The small molecule below binds the protein below.
Small molecule (SMILES): CC(=O)N[C@@H]1[C@@H](O)[C@H](O)[C@@H](CO)O[C@H]1O

Binding-site contacts:
Ligand atom C7 contacts residue ASN127 of chain 3.A at 3.5 Å.
Ligand atom C5 contacts residue ASN127 of chain 3.A at 3.6 Å.
Ligand atom C3 contacts residue ASN127 of chain 3.A at 3.8 Å.
Ligand atom C8 contacts residue GLN126 of chain 3.A at 3.9 Å.
Ligand atom O7 contacts residue ASN127 of chain 3.A at 3.5 Å (h-bond).
Ligand atom C6 contacts residue ARG249 of chain 3.A at 3.8 Å.
Ligand atom C4 contacts residue ASN127 of chain 3.A at 4.2 Å.
Ligand atom C1 contacts residue ARG249 of chain 3.A at 4.3 Å.
Ligand atom C7 contacts residue GLN126 of chain 3.A at 4.2 Å.
Ligand atom C5 contacts residue ARG249 of chain 3.A at 3.9 Å.
Ligand atom C2 contacts residue ASN127 of chain 3.A at 2.5 Å.
Ligand atom N2 contacts residue ASN127 of chain 3.A at 3.1 Å (h-bond).
Ligand atom C1 contacts residue ASN127 of chain 3.A at 1.4 Å.
Ligand atom N2 contacts residue GLN126 of chain 3.A at 4.5 Å.
Ligand atom O5 contacts residue ASN127 of chain 3.A at 2.3 Å (h-bond).
Ligand atom O5 contacts residue ARG249 of chain 3.A at 3.9 Å.

Sequence of chain 3.A:
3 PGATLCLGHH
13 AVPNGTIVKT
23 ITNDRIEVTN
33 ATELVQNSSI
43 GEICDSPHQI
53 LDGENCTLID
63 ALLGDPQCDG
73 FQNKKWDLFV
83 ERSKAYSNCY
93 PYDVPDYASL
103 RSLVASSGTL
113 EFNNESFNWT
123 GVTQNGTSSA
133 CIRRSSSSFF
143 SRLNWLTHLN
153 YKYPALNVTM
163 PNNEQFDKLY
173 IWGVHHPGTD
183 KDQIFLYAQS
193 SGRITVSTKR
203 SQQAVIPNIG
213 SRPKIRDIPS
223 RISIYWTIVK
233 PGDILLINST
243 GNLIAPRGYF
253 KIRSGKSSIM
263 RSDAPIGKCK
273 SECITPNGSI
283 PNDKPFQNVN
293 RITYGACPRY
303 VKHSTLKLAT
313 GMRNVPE